Sequence of chain 32.Y:
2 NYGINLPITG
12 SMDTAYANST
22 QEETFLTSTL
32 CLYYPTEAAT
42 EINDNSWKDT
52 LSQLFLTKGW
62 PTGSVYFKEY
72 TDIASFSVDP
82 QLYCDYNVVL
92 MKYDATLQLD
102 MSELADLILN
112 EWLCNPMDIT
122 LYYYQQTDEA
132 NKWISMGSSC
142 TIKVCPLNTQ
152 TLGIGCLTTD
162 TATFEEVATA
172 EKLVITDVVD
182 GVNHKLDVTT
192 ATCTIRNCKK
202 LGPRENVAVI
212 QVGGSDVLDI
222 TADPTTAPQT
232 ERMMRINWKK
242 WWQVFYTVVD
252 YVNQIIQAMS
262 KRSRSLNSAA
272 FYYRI

The protein below binds the small molecule below.
Small molecule (SMILES): CC(=O)N[C@H]1[C@H](O[C@H]2[C@H](O)[C@@H](NC(C)=O)CO[C@@H]2CO)O[C@H](CO)[C@@H](O)[C@@H]1O

Binding-site contacts:
Ligand atom C4 contacts residue ASN19 of chain 32.Y at 4.5 Å.
Ligand atom C5 contacts residue ASN19 of chain 32.Y at 3.3 Å.
Ligand atom O6 contacts residue ASN19 of chain 32.Y at 4.4 Å.
Ligand atom C2 contacts residue ASN19 of chain 32.Y at 3.4 Å.
Ligand atom C8 contacts residue TYR17 of chain 32.Y at 4.0 Å (hydrophobic).
Ligand atom O5 contacts residue ASN19 of chain 32.Y at 2.2 Å (h-bond).
Ligand atom C6 contacts residue ASN19 of chain 32.Y at 4.1 Å.
Ligand atom O7 contacts residue ASN19 of chain 32.Y at 4.4 Å.
Ligand atom C3 contacts residue ASN19 of chain 32.Y at 4.4 Å.
Ligand atom N2 contacts residue ASN19 of chain 32.Y at 4.0 Å.
Ligand atom C1 contacts residue ASN19 of chain 32.Y at 1.9 Å.